The small molecule below binds the protein below.
Small molecule (SMILES): CC[C@H](C)[C@H](NC(=O)[C@H](CC(C)C)NC(=O)[C@H](CO)NC(=O)CNC(=O)[C@@H](NC(=O)[C@@H](N)[C@@H](C)O)C(C)C)C(=O)N[C@H](C=O)CCC(N)=O

Sequence of chain 59.B:
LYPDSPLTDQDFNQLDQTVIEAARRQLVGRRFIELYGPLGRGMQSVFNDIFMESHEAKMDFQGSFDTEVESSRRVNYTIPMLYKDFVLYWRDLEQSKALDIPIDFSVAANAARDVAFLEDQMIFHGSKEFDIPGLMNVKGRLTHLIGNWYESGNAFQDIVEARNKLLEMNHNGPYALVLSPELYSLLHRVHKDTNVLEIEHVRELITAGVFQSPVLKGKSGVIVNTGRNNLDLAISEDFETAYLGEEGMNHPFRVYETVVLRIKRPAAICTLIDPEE

Binding-site contacts:
Ligand atom CG contacts residue ARG36 of chain 59.B at 3.8 Å.
Ligand atom O contacts residue ARG35 of chain 59.B at 2.7 Å (salt-bridge).
Ligand atom CD2 contacts residue LEU40 of chain 59.B at 4.1 Å (hydrophobic).
Ligand atom CA contacts residue ASP243 of chain 59.B at 3.5 Å.
Ligand atom CG2 contacts residue ARG35 of chain 59.B at 3.4 Å.
Ligand atom CG1 contacts residue ARG36 of chain 59.B at 4.0 Å.
Ligand atom O contacts residue ARG35 of chain 59.B at 4.0 Å.
Ligand atom CG2 contacts residue ARG36 of chain 59.B at 4.1 Å.
Ligand atom OE1 contacts residue GLU39 of chain 59.B at 3.1 Å (salt-bridge).
Ligand atom CG1 contacts residue ASP243 of chain 59.B at 3.2 Å.
Ligand atom CD1 contacts residue ARG36 of chain 59.B at 3.6 Å.
Ligand atom CA contacts residue ARG29 of chain 59.B at 3.8 Å.
Ligand atom N contacts residue ARG29 of chain 59.B at 4.2 Å.
Ligand atom C contacts residue ASP243 of chain 59.B at 3.8 Å.
Ligand atom CA contacts residue ARG29 of chain 59.B at 4.1 Å.
Ligand atom N contacts residue PRO43 of chain 59.B at 4.0 Å.
Ligand atom CD contacts residue ARG36 of chain 59.B at 3.7 Å.
Ligand atom N contacts residue ASP243 of chain 59.B at 3.2 Å (salt-bridge).
Ligand atom C contacts residue ARG35 of chain 59.B at 3.9 Å.
Ligand atom CD contacts residue GLU39 of chain 59.B at 3.2 Å.
Ligand atom NE2 contacts residue GLU39 of chain 59.B at 2.9 Å (salt-bridge).
Ligand atom C contacts residue ARG29 of chain 59.B at 3.9 Å.
Ligand atom CD1 contacts residue LEU40 of chain 59.B at 3.6 Å (hydrophobic).
Ligand atom OE1 contacts residue PHE37 of chain 59.B at 3.7 Å.
Ligand atom OE1 contacts residue ARG36 of chain 59.B at 2.9 Å (salt-bridge).
Ligand atom N contacts residue ARG35 of chain 59.B at 4.0 Å.
Ligand atom CG2 contacts residue PRO43 of chain 59.B at 3.8 Å (hydrophobic).
Ligand atom CA contacts residue ASP243 of chain 59.B at 3.6 Å.
Ligand atom N contacts residue ASP243 of chain 59.B at 2.6 Å (salt-bridge).
Ligand atom O contacts residue GLU39 of chain 59.B at 3.0 Å (salt-bridge).
Ligand atom CD1 contacts residue ARG29 of chain 59.B at 3.5 Å.
Ligand atom O contacts residue PRO43 of chain 59.B at 3.8 Å.
Ligand atom O contacts residue ILE25 of chain 59.B at 3.8 Å.
Ligand atom CB contacts residue ASP243 of chain 59.B at 4.0 Å.
Ligand atom C contacts residue ASP243 of chain 59.B at 3.5 Å.
Ligand atom O contacts residue ASP243 of chain 59.B at 4.1 Å.
Ligand atom O contacts residue ARG29 of chain 59.B at 3.2 Å (salt-bridge).
Ligand atom C contacts residue GLU39 of chain 59.B at 3.6 Å.
Ligand atom CB contacts residue ARG36 of chain 59.B at 3.4 Å.
Ligand atom CD1 contacts residue ARG35 of chain 59.B at 4.0 Å.